The protein below binds the small molecule below.
Small molecule (SMILES): O=C(O)c1ccc(OCc2ccccc2)cc1

Binding-site contacts:
Ligand atom O35 contacts residue MET235 of chain 1.A at 3.1 Å.
Ligand atom C41 contacts residue LEU232 of chain 1.A at 3.6 Å (hydrophobic).
Ligand atom C37 contacts residue MET235 of chain 1.A at 3.7 Å (hydrophobic).
Ligand atom C42 contacts residue MET235 of chain 1.A at 3.4 Å (hydrophobic).
Ligand atom C39 contacts residue ASP236 of chain 1.A at 2.3 Å.
Ligand atom C36 contacts residue MET282 of chain 1.A at 3.4 Å (hydrophobic).
Ligand atom O28 contacts residue GLU2 of chain 1.A at 2.6 Å (salt-bridge).
Ligand atom C38 contacts residue ASP236 of chain 1.A at 3.6 Å.
Ligand atom C27 contacts residue GLU2 of chain 1.A at 2.6 Å.
Ligand atom C39 contacts residue MET282 of chain 1.A at 3.2 Å (hydrophobic).
Ligand atom C37 contacts residue ALA278 of chain 1.A at 3.7 Å (hydrophobic).
Ligand atom C42 contacts residue ALA278 of chain 1.A at 3.6 Å (hydrophobic).
Ligand atom C38 contacts residue ILE281 of chain 1.A at 3.2 Å (hydrophobic).
Ligand atom C31 contacts residue PRO241 of chain 1.A at 3.3 Å (hydrophobic).
Ligand atom C40 contacts residue ILE281 of chain 1.A at 2.6 Å (hydrophobic).
Ligand atom C40 contacts residue ASP236 of chain 1.A at 2.0 Å.
Ligand atom C27 contacts residue SER242 of chain 1.A at 3.2 Å.
Ligand atom C32 contacts residue MET235 of chain 1.A at 2.9 Å (hydrophobic).
Ligand atom C8 contacts residue SER242 of chain 1.A at 3.8 Å.
Ligand atom C38 contacts residue MET282 of chain 1.A at 2.3 Å (hydrophobic).
Ligand atom C37 contacts residue ILE281 of chain 1.A at 3.5 Å (hydrophobic).
Ligand atom C36 contacts residue ALA278 of chain 1.A at 3.1 Å (hydrophobic).
Ligand atom C33 contacts residue PRO241 of chain 1.A at 3.3 Å (hydrophobic).
Ligand atom C37 contacts residue MET282 of chain 1.A at 3.2 Å (hydrophobic).
Ligand atom O35 contacts residue PRO241 of chain 1.A at 3.2 Å.
Ligand atom OXT contacts residue GLU2 of chain 1.A at 2.2 Å (salt-bridge).
Ligand atom C32 contacts residue PRO241 of chain 1.A at 3.0 Å (hydrophobic).
Ligand atom C39 contacts residue ILE281 of chain 1.A at 2.8 Å (hydrophobic).
Ligand atom C36 contacts residue MET235 of chain 1.A at 3.0 Å (hydrophobic).
Ligand atom C34 contacts residue PRO241 of chain 1.A at 3.9 Å (hydrophobic).
Ligand atom C31 contacts residue MET235 of chain 1.A at 2.0 Å (hydrophobic).
Ligand atom O35 contacts residue MET282 of chain 1.A at 3.2 Å.
Ligand atom C30 contacts residue PRO241 of chain 1.A at 3.8 Å (hydrophobic).
Ligand atom C41 contacts residue ASP236 of chain 1.A at 3.1 Å.
Ligand atom C42 contacts residue ILE281 of chain 1.A at 3.3 Å (hydrophobic).
Ligand atom O28 contacts residue SER242 of chain 1.A at 3.7 Å.
Ligand atom C30 contacts residue SER242 of chain 1.A at 3.8 Å.
Ligand atom C30 contacts residue MET235 of chain 1.A at 3.0 Å (hydrophobic).
Ligand atom C41 contacts residue ILE281 of chain 1.A at 2.9 Å (hydrophobic).
Ligand atom OXT contacts residue SER242 of chain 1.A at 2.8 Å.

Sequence of chain 1.A:
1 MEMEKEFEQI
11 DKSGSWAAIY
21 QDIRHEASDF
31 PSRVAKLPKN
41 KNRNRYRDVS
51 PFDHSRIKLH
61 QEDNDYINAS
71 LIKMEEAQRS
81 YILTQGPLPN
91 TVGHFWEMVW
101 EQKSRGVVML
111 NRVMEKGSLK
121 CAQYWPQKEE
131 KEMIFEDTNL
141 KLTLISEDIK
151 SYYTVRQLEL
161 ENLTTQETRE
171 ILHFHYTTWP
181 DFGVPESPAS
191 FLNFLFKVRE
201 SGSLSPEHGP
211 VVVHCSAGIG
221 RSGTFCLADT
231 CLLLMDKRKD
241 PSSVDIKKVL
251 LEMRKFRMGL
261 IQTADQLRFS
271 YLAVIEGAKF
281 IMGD